Binding-site contacts:
Ligand atom C13 contacts residue TYR128 of chain 43.A at 3.0 Å (hydrophobic).
Ligand atom C19 contacts residue TYR152 of chain 43.A at 3.9 Å (hydrophobic).
Ligand atom C15 contacts residue TYR128 of chain 43.A at 3.0 Å (hydrophobic).
Ligand atom C19 contacts residue VAL191 of chain 43.A at 4.0 Å (hydrophobic).
Ligand atom C13 contacts residue TYR197 of chain 43.A at 4.0 Å (hydrophobic).
Ligand atom C20 contacts residue VAL188 of chain 43.A at 3.7 Å (hydrophobic).
Ligand atom C19 contacts residue VAL188 of chain 43.A at 3.5 Å (hydrophobic).
Ligand atom C16 contacts residue TYR128 of chain 43.A at 2.9 Å (hydrophobic).
Ligand atom C7 contacts residue LEU106 of chain 43.A at 4.1 Å (hydrophobic).
Ligand atom C10 contacts residue ILE104 of chain 43.A at 3.9 Å (hydrophobic).
Ligand atom N4 contacts residue ASN219 of chain 43.A at 4.0 Å.
Ligand atom N4 contacts residue DMS1 of chain 43.F at 3.6 Å (h-bond).
Ligand atom C21 contacts residue ILE104 of chain 43.A at 3.5 Å (hydrophobic).
Ligand atom C7 contacts residue TYR197 of chain 43.A at 3.5 Å (hydrophobic).
Ligand atom N5 contacts residue DMS1 of chain 43.F at 3.9 Å.
Ligand atom C11 contacts residue TYR128 of chain 43.A at 3.4 Å (hydrophobic).
Ligand atom C10 contacts residue LEU106 of chain 43.A at 4.0 Å (hydrophobic).
Ligand atom C18 contacts residue VAL188 of chain 43.A at 3.9 Å (hydrophobic).
Ligand atom C10 contacts residue TYR128 of chain 43.A at 3.6 Å (hydrophobic).
Ligand atom C7 contacts residue PHE124 of chain 43.A at 3.8 Å (hydrophobic).
Ligand atom C14 contacts residue TYR197 of chain 43.A at 4.1 Å (hydrophobic).
Ligand atom C14 contacts residue TYR128 of chain 43.A at 3.3 Å (hydrophobic).
Ligand atom N12 contacts residue TYR128 of chain 43.A at 2.5 Å (h-bond).
Ligand atom N9 contacts residue TYR128 of chain 43.A at 4.1 Å.
Ligand atom C17 contacts residue ILE104 of chain 43.A at 3.8 Å (hydrophobic).
Ligand atom C8 contacts residue PHE124 of chain 43.A at 3.6 Å (hydrophobic).
Ligand atom C8 contacts residue TYR197 of chain 43.A at 3.4 Å (hydrophobic).
Ligand atom N5 contacts residue ASN219 of chain 43.A at 4.1 Å.
Ligand atom C20 contacts residue VAL191 of chain 43.A at 3.5 Å (hydrophobic).
Ligand atom C10 contacts residue MET221 of chain 43.A at 4.0 Å (hydrophobic).
Ligand atom C11 contacts residue ILE104 of chain 43.A at 3.5 Å (hydrophobic).
Ligand atom C1 contacts residue DMS1 of chain 43.F at 4.1 Å.
Ligand atom C21 contacts residue MET224 of chain 43.A at 4.0 Å (hydrophobic).
Ligand atom C13 contacts residue SER126 of chain 43.A at 3.7 Å.
Ligand atom C18 contacts residue TYR152 of chain 43.A at 3.8 Å (hydrophobic).
Ligand atom C17 contacts residue TYR128 of chain 43.A at 3.8 Å (hydrophobic).
Ligand atom C11 contacts residue MET221 of chain 43.A at 4.0 Å (hydrophobic).
Ligand atom C14 contacts residue SER126 of chain 43.A at 3.6 Å.
Ligand atom C1 contacts residue ASN198 of chain 43.A at 4.0 Å.
Ligand atom C16 contacts residue ILE104 of chain 43.A at 3.7 Å (hydrophobic).

A small-molecule ligand and the protein it binds are described below.
Small molecule (SMILES): COc1ccc(N2CCN(c3cccc(C)c3)CC2)nn1

Sequence of chain 43.A:
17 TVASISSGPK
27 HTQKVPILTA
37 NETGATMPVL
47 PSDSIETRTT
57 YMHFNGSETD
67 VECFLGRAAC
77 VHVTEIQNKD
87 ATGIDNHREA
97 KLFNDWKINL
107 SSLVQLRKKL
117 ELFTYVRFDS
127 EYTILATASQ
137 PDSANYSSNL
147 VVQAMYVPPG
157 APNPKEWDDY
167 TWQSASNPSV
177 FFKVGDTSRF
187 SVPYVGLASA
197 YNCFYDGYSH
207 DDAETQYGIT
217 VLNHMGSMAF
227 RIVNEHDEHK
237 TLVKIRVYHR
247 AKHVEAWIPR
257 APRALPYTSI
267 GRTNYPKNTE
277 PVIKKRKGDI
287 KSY